Sequence of chain 1.B:
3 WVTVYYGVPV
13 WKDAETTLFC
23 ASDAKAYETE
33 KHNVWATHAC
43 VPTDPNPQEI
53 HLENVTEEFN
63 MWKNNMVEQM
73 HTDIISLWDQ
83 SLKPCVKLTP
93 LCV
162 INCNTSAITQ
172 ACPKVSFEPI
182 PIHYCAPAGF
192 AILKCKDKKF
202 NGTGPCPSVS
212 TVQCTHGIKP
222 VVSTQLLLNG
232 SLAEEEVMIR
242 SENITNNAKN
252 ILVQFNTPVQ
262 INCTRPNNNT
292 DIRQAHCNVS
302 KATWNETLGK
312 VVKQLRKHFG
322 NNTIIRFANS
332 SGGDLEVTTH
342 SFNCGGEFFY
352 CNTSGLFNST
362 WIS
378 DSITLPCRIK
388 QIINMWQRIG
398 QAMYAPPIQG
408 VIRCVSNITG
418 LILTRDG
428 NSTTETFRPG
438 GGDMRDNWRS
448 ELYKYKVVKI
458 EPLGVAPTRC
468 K

This small molecule binds to this protein.
Small molecule (SMILES): CC(=O)N[C@H]1[C@H](O[C@H]2[C@H](O)[C@@H](NC(C)=O)CO[C@@H]2CO)O[C@H](CO)[C@@H](O[C@@H]2O[C@H](CO)[C@@H](O)[C@H](O[C@H]3O[C@H](CO)[C@@H](O)[C@H](O)[C@@H]3O[C@H]3O[C@H](CO)[C@@H](O)[C@H](O)[C@@H]3O)[C@@H]2O)[C@@H]1O

Binding-site contacts:
Ligand atom O6 contacts residue CYS411 of chain 1.B at 3.5 Å.
Ligand atom C3 contacts residue ASN230 of chain 1.B at 3.7 Å.
Ligand atom C7 contacts residue VAL412 of chain 1.B at 4.0 Å (hydrophobic).
Ligand atom O6 contacts residue VAL408 of chain 1.B at 3.1 Å (h-bond).
Ligand atom C5 contacts residue VAL412 of chain 1.B at 3.9 Å (hydrophobic).
Ligand atom C5 contacts residue ASN230 of chain 1.B at 3.7 Å.
Ligand atom O4 contacts residue VAL412 of chain 1.B at 4.0 Å.
Ligand atom C5 contacts residue NAG1 of chain 1.AA at 3.6 Å.
Ligand atom N2 contacts residue ASN230 of chain 1.B at 2.8 Å (h-bond).
Ligand atom C6 contacts residue GLY346 of chain 1.B at 3.4 Å.
Ligand atom C6 contacts residue ILE405 of chain 1.B at 3.8 Å (hydrophobic).
Ligand atom O7 contacts residue ASN344 of chain 1.B at 3.9 Å.
Ligand atom O5 contacts residue CYS411 of chain 1.B at 3.7 Å.
Ligand atom O4 contacts residue GLN406 of chain 1.B at 3.9 Å.
Ligand atom C7 contacts residue ASN230 of chain 1.B at 3.8 Å.
Ligand atom C8 contacts residue PHE343 of chain 1.B at 3.6 Å (hydrophobic).
Ligand atom O6 contacts residue GLY346 of chain 1.B at 3.6 Å (h-bond).
Ligand atom O6 contacts residue SER177 of chain 1.B at 3.9 Å.
Ligand atom C8 contacts residue LEU229 of chain 1.B at 3.7 Å (hydrophobic).
Ligand atom O5 contacts residue ASN230 of chain 1.B at 2.4 Å (h-bond).
Ligand atom C6 contacts residue VAL408 of chain 1.B at 3.9 Å (hydrophobic).
Ligand atom C6 contacts residue GLY407 of chain 1.B at 3.7 Å.
Ligand atom O6 contacts residue CYS345 of chain 1.B at 3.3 Å (h-bond).
Ligand atom O4 contacts residue CYS411 of chain 1.B at 3.9 Å.
Ligand atom C1 contacts residue ASN230 of chain 1.B at 1.4 Å.
Ligand atom O3 contacts residue CYS411 of chain 1.B at 3.4 Å.
Ligand atom O4 contacts residue VAL176 of chain 1.B at 4.0 Å.
Ligand atom C8 contacts residue VAL222 of chain 1.B at 3.9 Å (hydrophobic).
Ligand atom O7 contacts residue PRO180 of chain 1.B at 3.6 Å.
Ligand atom O6 contacts residue ARG410 of chain 1.B at 3.6 Å (salt-bridge).
Ligand atom O6 contacts residue VAL176 of chain 1.B at 3.3 Å (h-bond).
Ligand atom O7 contacts residue VAL412 of chain 1.B at 3.4 Å.
Ligand atom O4 contacts residue GLY407 of chain 1.B at 3.4 Å (h-bond).
Ligand atom C2 contacts residue ASN230 of chain 1.B at 2.4 Å.
Ligand atom O5 contacts residue NAG1 of chain 1.AA at 3.9 Å.
Ligand atom O4 contacts residue ILE405 of chain 1.B at 3.9 Å.
Ligand atom C3 contacts residue CYS411 of chain 1.B at 3.9 Å (hydrophobic).
Ligand atom O6 contacts residue GLY346 of chain 1.B at 2.9 Å (h-bond).
Ligand atom C6 contacts residue NAG1 of chain 1.AA at 3.3 Å.
Ligand atom O4 contacts residue SER177 of chain 1.B at 3.8 Å.